Sequence of chain 1.A:
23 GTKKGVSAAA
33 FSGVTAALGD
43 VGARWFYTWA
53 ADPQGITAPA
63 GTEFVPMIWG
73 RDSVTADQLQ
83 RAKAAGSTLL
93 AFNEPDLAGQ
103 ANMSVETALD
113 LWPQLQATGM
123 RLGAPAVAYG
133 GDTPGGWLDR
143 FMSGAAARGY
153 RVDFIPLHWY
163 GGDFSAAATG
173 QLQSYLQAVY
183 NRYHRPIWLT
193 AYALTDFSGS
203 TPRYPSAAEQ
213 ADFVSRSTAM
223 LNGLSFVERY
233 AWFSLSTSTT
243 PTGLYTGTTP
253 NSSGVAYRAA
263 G

Binding-site contacts:
Ligand atom C2 contacts residue BGC1 of chain 1.C at 3.8 Å.
Ligand atom C1 contacts residue BGC1 of chain 1.C at 3.2 Å.
Ligand atom O5 contacts residue BGC1 of chain 1.C at 2.7 Å (h-bond).
Ligand atom O2 contacts residue TRP71 of chain 1.A at 3.0 Å (h-bond).
Ligand atom C5 contacts residue BGC1 of chain 1.C at 3.9 Å.
Ligand atom O6 contacts residue GLN80 of chain 1.A at 3.4 Å (h-bond).
Ligand atom C6 contacts residue TRP51 of chain 1.A at 3.7 Å (hydrophobic).
Ligand atom C2 contacts residue GLU96 of chain 1.A at 3.6 Å.
Ligand atom C5 contacts residue TYR162 of chain 1.A at 3.6 Å (hydrophobic).
Ligand atom C1 contacts residue TRP71 of chain 1.A at 3.7 Å (hydrophobic).
Ligand atom O1 contacts residue ALA193 of chain 1.A at 3.7 Å.
Ligand atom O3 contacts residue GLN102 of chain 1.A at 3.1 Å (h-bond).
Ligand atom O2 contacts residue ASN95 of chain 1.A at 2.9 Å (h-bond).
Ligand atom O4 contacts residue ASP74 of chain 1.A at 3.7 Å.
Ligand atom C6 contacts residue THR241 of chain 1.A at 3.6 Å.
Ligand atom C5 contacts residue PHE235 of chain 1.A at 3.7 Å (hydrophobic).
Ligand atom C6 contacts residue SER75 of chain 1.A at 3.4 Å.
Ligand atom O5 contacts residue TYR162 of chain 1.A at 3.6 Å (h-bond).
Ligand atom C6 contacts residue ALA103 of chain 1.A at 3.6 Å (hydrophobic).
Ligand atom O6 contacts residue THR241 of chain 1.A at 3.8 Å.
Ligand atom C2 contacts residue ASN95 of chain 1.A at 3.9 Å.
Ligand atom C2 contacts residue GLN102 of chain 1.A at 3.8 Å.
Ligand atom O2 contacts residue HIS160 of chain 1.A at 3.6 Å.
Ligand atom C5 contacts residue TRP71 of chain 1.A at 3.8 Å (hydrophobic).
Ligand atom C6 contacts residue THR50 of chain 1.A at 3.5 Å.
Ligand atom O2 contacts residue ASN95 of chain 1.A at 3.3 Å (h-bond).
Ligand atom C1 contacts residue TYR162 of chain 1.A at 3.7 Å (hydrophobic).
Ligand atom O4 contacts residue TRP51 of chain 1.A at 3.7 Å.
Ligand atom C3 contacts residue GLN102 of chain 1.A at 3.8 Å.
Ligand atom O6 contacts residue SER75 of chain 1.A at 2.9 Å (h-bond).
Ligand atom O6 contacts residue BGC1 of chain 1.C at 3.0 Å (h-bond).
Ligand atom C1 contacts residue GLU96 of chain 1.A at 3.2 Å.
Ligand atom O5 contacts residue TRP71 of chain 1.A at 3.6 Å.
Ligand atom O2 contacts residue GLN102 of chain 1.A at 2.8 Å (h-bond).
Ligand atom C5 contacts residue TRP51 of chain 1.A at 3.7 Å (hydrophobic).
Ligand atom C6 contacts residue PHE235 of chain 1.A at 3.9 Å (hydrophobic).
Ligand atom C2 contacts residue GLN102 of chain 1.A at 3.7 Å.
Ligand atom O6 contacts residue PHE199 of chain 1.A at 3.9 Å.
Ligand atom O4 contacts residue PHE235 of chain 1.A at 3.5 Å.
Ligand atom O1 contacts residue TYR162 of chain 1.A at 2.7 Å (h-bond).

A small-molecule ligand and the protein it binds are described below.
Small molecule (SMILES): OC[C@H]1O[C@@H](O[C@@H]2[C@@H](O)[C@H](O[C@@H]3[C@@H](O)[C@H](O[C@@H]4[C@@H](O)[C@H](O[C@@H]5[C@@H](O)[C@@H](O)O[C@H](CO)[C@H]5O)O[C@H](CO)[C@H]4O)O[C@H](CO)[C@H]3O)O[C@H](CO)[C@H]2O)[C@H](O)[C@@H](O)[C@@H]1O